This small molecule binds to this protein.
Small molecule (SMILES): Cc1ccncc1NC(=O)CN(C)S(=O)(=O)c1cccc2cccnc12

Binding-site contacts:
Ligand atom C13 contacts residue CYS44 of chain 1.A at 3.7 Å (hydrophobic).
Ligand atom O2 contacts residue MET165 of chain 1.A at 3.2 Å.
Ligand atom C12 contacts residue TYR54 of chain 1.A at 3.7 Å (hydrophobic).
Ligand atom N contacts residue GLN189 of chain 1.A at 3.9 Å.
Ligand atom C14 contacts residue CYS44 of chain 1.A at 3.1 Å (hydrophobic).
Ligand atom C5 contacts residue GLU166 of chain 1.A at 3.7 Å.
Ligand atom C12 contacts residue CYS44 of chain 1.A at 3.4 Å (hydrophobic).
Ligand atom N2 contacts residue PHE140 of chain 1.A at 3.9 Å.
Ligand atom C10 contacts residue ASP187 of chain 1.A at 3.9 Å.
Ligand atom C11 contacts residue HIS41 of chain 1.A at 3.9 Å.
Ligand atom C15 contacts residue CYS44 of chain 1.A at 3.4 Å (hydrophobic).
Ligand atom O contacts residue GLU166 of chain 1.A at 3.1 Å (salt-bridge).
Ligand atom C2 contacts residue HIS164 of chain 1.A at 3.9 Å.
Ligand atom N1 contacts residue CYS145 of chain 1.A at 3.9 Å.
Ligand atom C4 contacts residue CYS145 of chain 1.A at 3.7 Å (hydrophobic).
Ligand atom C14 contacts residue HIS41 of chain 1.A at 3.5 Å.
Ligand atom C6 contacts residue LEU141 of chain 1.A at 3.6 Å (hydrophobic).
Ligand atom C11 contacts residue ASP187 of chain 1.A at 3.5 Å.
Ligand atom C5 contacts residue LEU141 of chain 1.A at 3.7 Å (hydrophobic).
Ligand atom C9 contacts residue MET49 of chain 1.A at 3.6 Å (hydrophobic).
Ligand atom C11 contacts residue TYR54 of chain 1.A at 3.3 Å (hydrophobic).
Ligand atom C4 contacts residue HIS163 of chain 1.A at 3.3 Å.
Ligand atom C6 contacts residue ASN142 of chain 1.A at 3.8 Å.
Ligand atom C4 contacts residue MET165 of chain 1.A at 3.8 Å (hydrophobic).
Ligand atom S contacts residue GLN189 of chain 1.A at 3.2 Å (h-bond).
Ligand atom O1 contacts residue GLN189 of chain 1.A at 2.6 Å (h-bond).
Ligand atom N2 contacts residue GLU166 of chain 1.A at 3.7 Å.
Ligand atom C12 contacts residue HIS41 of chain 1.A at 3.6 Å.
Ligand atom C5 contacts residue HIS163 of chain 1.A at 3.8 Å.
Ligand atom C4 contacts residue GLU166 of chain 1.A at 3.6 Å.
Ligand atom O2 contacts residue GLN189 of chain 1.A at 3.0 Å (h-bond).
Ligand atom O1 contacts residue MET49 of chain 1.A at 2.8 Å (h-bond).
Ligand atom C17 contacts residue MET49 of chain 1.A at 3.8 Å (hydrophobic).
Ligand atom C5 contacts residue PHE140 of chain 1.A at 3.2 Å (hydrophobic).
Ligand atom C14 contacts residue THR45 of chain 1.A at 3.8 Å.
Ligand atom C6 contacts residue PHE140 of chain 1.A at 3.7 Å (hydrophobic).
Ligand atom O contacts residue MET165 of chain 1.A at 3.3 Å.
Ligand atom C13 contacts residue HIS41 of chain 1.A at 4.0 Å.
Ligand atom C10 contacts residue MET49 of chain 1.A at 3.8 Å (hydrophobic).
Ligand atom N2 contacts residue HIS163 of chain 1.A at 2.7 Å (h-bond).

Sequence of chain 1.A:
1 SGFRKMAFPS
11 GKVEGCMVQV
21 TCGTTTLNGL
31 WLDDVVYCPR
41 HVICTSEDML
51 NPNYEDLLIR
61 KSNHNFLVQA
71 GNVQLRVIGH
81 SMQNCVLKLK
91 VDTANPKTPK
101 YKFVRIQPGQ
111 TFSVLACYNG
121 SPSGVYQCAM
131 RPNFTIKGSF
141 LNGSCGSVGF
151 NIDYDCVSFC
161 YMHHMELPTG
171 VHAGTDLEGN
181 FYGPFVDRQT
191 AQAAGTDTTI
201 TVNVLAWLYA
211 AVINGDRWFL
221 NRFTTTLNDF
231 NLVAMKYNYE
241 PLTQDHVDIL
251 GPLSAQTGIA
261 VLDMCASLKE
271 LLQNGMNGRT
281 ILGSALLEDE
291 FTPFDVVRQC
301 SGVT